Binding-site contacts:
Ligand atom C3 contacts residue ALA160 of chain 1.A at 4.0 Å (hydrophobic).
Ligand atom C5 contacts residue GLU52 of chain 1.A at 4.4 Å.
Ligand atom N1 contacts residue GLU52 of chain 1.A at 3.8 Å.
Ligand atom C4 contacts residue LEU53 of chain 1.A at 4.5 Å (hydrophobic).
Ligand atom C6 contacts residue ARG49 of chain 1.A at 3.4 Å.
Ligand atom C3 contacts residue VAL161 of chain 1.A at 3.7 Å (hydrophobic).
Ligand atom C5 contacts residue ALA160 of chain 1.A at 4.3 Å (hydrophobic).
Ligand atom N contacts residue MET162 of chain 1.A at 3.7 Å.
Ligand atom C5 contacts residue ARG49 of chain 1.A at 2.8 Å.
Ligand atom C6 contacts residue MET162 of chain 1.A at 3.7 Å (hydrophobic).
Ligand atom C3 contacts residue ARG49 of chain 1.A at 4.2 Å.
Ligand atom C4 contacts residue MET162 of chain 1.A at 3.7 Å (hydrophobic).
Ligand atom C6 contacts residue GLU52 of chain 1.A at 3.3 Å.
Ligand atom C4 contacts residue ALA160 of chain 1.A at 3.4 Å (hydrophobic).
Ligand atom C2 contacts residue MET162 of chain 1.A at 3.5 Å (hydrophobic).
Ligand atom C4 contacts residue VAL161 of chain 1.A at 4.0 Å (hydrophobic).
Ligand atom N1 contacts residue MET162 of chain 1.A at 3.6 Å.
Ligand atom N1 contacts residue ARG49 of chain 1.A at 4.3 Å.
Ligand atom C4 contacts residue ARG49 of chain 1.A at 3.3 Å.
Ligand atom C5 contacts residue LEU53 of chain 1.A at 4.3 Å (hydrophobic).
Ligand atom C5 contacts residue MET162 of chain 1.A at 3.7 Å (hydrophobic).
Ligand atom C3 contacts residue MET162 of chain 1.A at 3.0 Å (hydrophobic).

Sequence of chain 1.A:
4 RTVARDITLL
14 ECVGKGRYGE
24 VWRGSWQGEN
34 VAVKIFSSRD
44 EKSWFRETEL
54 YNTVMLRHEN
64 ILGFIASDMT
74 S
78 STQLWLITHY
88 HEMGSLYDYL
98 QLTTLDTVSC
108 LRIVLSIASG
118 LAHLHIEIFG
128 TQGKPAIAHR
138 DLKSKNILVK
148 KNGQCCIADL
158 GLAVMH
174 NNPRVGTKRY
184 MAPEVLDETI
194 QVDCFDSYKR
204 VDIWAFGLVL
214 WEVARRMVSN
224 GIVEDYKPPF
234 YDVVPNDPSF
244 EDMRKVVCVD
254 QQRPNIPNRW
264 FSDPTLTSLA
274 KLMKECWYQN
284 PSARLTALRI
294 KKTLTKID

The protein below binds the small molecule below.
Small molecule (SMILES): Nc1ccccn1